Sequence of chain 1.A:
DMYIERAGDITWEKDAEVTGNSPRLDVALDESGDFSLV

Sequence of chain 1.B:
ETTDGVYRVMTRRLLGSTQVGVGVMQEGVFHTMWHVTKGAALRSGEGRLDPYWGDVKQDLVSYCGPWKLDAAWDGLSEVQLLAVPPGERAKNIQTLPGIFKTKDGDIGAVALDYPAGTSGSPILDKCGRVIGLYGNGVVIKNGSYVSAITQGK

Binding-site contacts:
Ligand atom N15 contacts residue GLY160 of chain 1.B at 3.3 Å (h-bond).
Ligand atom C18 contacts residue TYR151 of chain 1.B at 3.7 Å (hydrophobic).
Ligand atom C18 contacts residue TYR162 of chain 1.B at 3.6 Å (hydrophobic).
Ligand atom C11 contacts residue ASP130 of chain 1.B at 3.5 Å.
Ligand atom O31 contacts residue GLY152 of chain 1.B at 3.4 Å (h-bond).
Ligand atom C21 contacts residue GLY152 of chain 1.B at 3.2 Å.
Ligand atom C19 contacts residue SER136 of chain 1.B at 3.2 Å.
Ligand atom C35 contacts residue PHE41 of chain 1.A at 3.3 Å (hydrophobic).
Ligand atom C27 contacts residue ASN153 of chain 1.B at 3.7 Å.
Ligand atom C18 contacts residue TYR131 of chain 1.B at 3.4 Å (hydrophobic).
Ligand atom C33 contacts residue GLY154 of chain 1.B at 3.1 Å.
Ligand atom N28 contacts residue ASP76 of chain 1.B at 3.8 Å.
Ligand atom C16 contacts residue TYR162 of chain 1.B at 3.5 Å (hydrophobic).
Ligand atom C24 contacts residue HIS52 of chain 1.B at 3.3 Å.
Ligand atom N20 contacts residue SER136 of chain 1.B at 3.5 Å (h-bond).
Ligand atom C21 contacts residue SER136 of chain 1.B at 3.7 Å.
Ligand atom N28 contacts residue ASN153 of chain 1.B at 3.1 Å (h-bond).
Ligand atom N28 contacts residue GLY39 of chain 1.A at 3.0 Å (h-bond).
Ligand atom C26 contacts residue ASN153 of chain 1.B at 3.6 Å.
Ligand atom N20 contacts residue GLY152 of chain 1.B at 2.6 Å (h-bond).
Ligand atom C16 contacts residue ASP130 of chain 1.B at 3.2 Å.
Ligand atom N12 contacts residue TYR162 of chain 1.B at 3.5 Å.
Ligand atom N12 contacts residue ASP130 of chain 1.B at 2.6 Å (salt-bridge).
Ligand atom N15 contacts residue ASP130 of chain 1.B at 2.8 Å (salt-bridge).
Ligand atom C32 contacts residue TYR162 of chain 1.B at 3.7 Å (hydrophobic).
Ligand atom C27 contacts residue ASP40 of chain 1.A at 3.0 Å.
Ligand atom C23 contacts residue GLY152 of chain 1.B at 3.0 Å.
Ligand atom C16 contacts residue TYR131 of chain 1.B at 3.3 Å (hydrophobic).
Ligand atom N20 contacts residue TYR162 of chain 1.B at 3.3 Å (h-bond).
Ligand atom C13 contacts residue ASP130 of chain 1.B at 3.6 Å.
Ligand atom O40 contacts residue VAL156 of chain 1.B at 3.8 Å.
Ligand atom O22 contacts residue SER136 of chain 1.B at 3.5 Å (h-bond).
Ligand atom O31 contacts residue TYR162 of chain 1.B at 2.4 Å (h-bond).
Ligand atom C17 contacts residue TYR131 of chain 1.B at 3.4 Å (hydrophobic).
Ligand atom O31 contacts residue GLY154 of chain 1.B at 3.3 Å (h-bond).
Ligand atom C30 contacts residue TYR162 of chain 1.B at 3.3 Å (hydrophobic).
Ligand atom C11 contacts residue TYR162 of chain 1.B at 3.7 Å (hydrophobic).
Ligand atom N15 contacts residue SER161 of chain 1.B at 3.6 Å.
Ligand atom C19 contacts residue GLY152 of chain 1.B at 3.8 Å.
Ligand atom N28 contacts residue ASP40 of chain 1.A at 2.7 Å (salt-bridge).

A small-molecule ligand and the protein it binds are described below.
Small molecule (SMILES): [H]/N=C(/N)N[C@@H]1CCCCNC(=O)[C@H](CCCCN)NC(=O)[C@H](CCCCN)NC(=O)Cc2cccc(c2)CNC(=O)CCCNC1=O